Binding-site contacts:
Ligand atom C4 contacts residue ASN1 of chain 1.B at 4.2 Å.
Ligand atom C4 contacts residue ASN26 of chain 1.B at 4.3 Å.
Ligand atom C1 contacts residue ASN26 of chain 1.B at 1.4 Å.
Ligand atom O6 contacts residue ASN26 of chain 1.B at 3.3 Å (h-bond).
Ligand atom O5 contacts residue ASN1 of chain 1.B at 3.5 Å (h-bond).
Ligand atom C6 contacts residue GLU27 of chain 1.B at 3.2 Å.
Ligand atom C7 contacts residue ASN26 of chain 1.B at 4.4 Å.
Ligand atom O5 contacts residue ASN26 of chain 1.B at 2.3 Å (h-bond).
Ligand atom C6 contacts residue ASN1 of chain 1.B at 4.2 Å.
Ligand atom C6 contacts residue ASN26 of chain 1.B at 4.1 Å.
Ligand atom C1 contacts residue VAL3 of chain 1.B at 4.5 Å (hydrophobic).
Ligand atom N2 contacts residue ASN26 of chain 1.B at 3.1 Å (h-bond).
Ligand atom C2 contacts residue VAL3 of chain 1.B at 4.4 Å (hydrophobic).
Ligand atom C5 contacts residue ASN1 of chain 1.B at 4.1 Å.
Ligand atom O6 contacts residue GLU27 of chain 1.B at 2.8 Å (salt-bridge).
Ligand atom C5 contacts residue ASN26 of chain 1.B at 3.6 Å.
Ligand atom C2 contacts residue ASN26 of chain 1.B at 2.6 Å.
Ligand atom C3 contacts residue ASN26 of chain 1.B at 3.8 Å.
Ligand atom C1 contacts residue ASN1 of chain 1.B at 4.4 Å.

A protein and the small-molecule ligand that binds it are described below.
Small molecule (SMILES): CC(=O)N[C@@H]1[C@@H](O)[C@H](O)[C@@H](CO)O[C@H]1O

Sequence of chain 1.B:
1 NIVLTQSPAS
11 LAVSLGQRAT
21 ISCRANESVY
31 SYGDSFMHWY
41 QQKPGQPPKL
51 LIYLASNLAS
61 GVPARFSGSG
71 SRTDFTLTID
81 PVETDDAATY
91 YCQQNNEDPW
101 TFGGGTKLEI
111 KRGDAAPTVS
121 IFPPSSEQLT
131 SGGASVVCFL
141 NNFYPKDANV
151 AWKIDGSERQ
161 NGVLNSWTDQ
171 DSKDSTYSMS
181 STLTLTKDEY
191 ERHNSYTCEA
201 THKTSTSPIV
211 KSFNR